Sequence of chain 2.A:
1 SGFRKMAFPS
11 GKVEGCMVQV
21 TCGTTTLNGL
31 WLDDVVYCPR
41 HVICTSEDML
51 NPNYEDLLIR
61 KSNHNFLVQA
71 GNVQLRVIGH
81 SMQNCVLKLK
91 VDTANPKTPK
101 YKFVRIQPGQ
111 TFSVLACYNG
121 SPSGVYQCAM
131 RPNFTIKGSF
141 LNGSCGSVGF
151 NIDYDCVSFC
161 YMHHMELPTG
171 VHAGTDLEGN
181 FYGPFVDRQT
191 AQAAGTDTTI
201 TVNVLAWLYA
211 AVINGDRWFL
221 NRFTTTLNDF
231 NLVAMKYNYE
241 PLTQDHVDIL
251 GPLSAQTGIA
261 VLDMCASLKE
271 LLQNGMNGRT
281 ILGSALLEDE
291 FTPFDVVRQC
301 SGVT

Binding-site contacts:
Ligand atom C2 contacts residue MET49 of chain 2.A at 3.7 Å (hydrophobic).
Ligand atom C9 contacts residue PHE140 of chain 2.A at 3.0 Å (hydrophobic).
Ligand atom CL contacts residue ASP187 of chain 2.A at 3.1 Å.
Ligand atom C13 contacts residue HIS41 of chain 2.A at 3.7 Å.
Ligand atom N2 contacts residue HIS163 of chain 2.A at 2.8 Å (h-bond).
Ligand atom C1 contacts residue MET165 of chain 2.A at 3.7 Å (hydrophobic).
Ligand atom C contacts residue MET49 of chain 2.A at 3.5 Å (hydrophobic).
Ligand atom C10 contacts residue LEU141 of chain 2.A at 3.6 Å (hydrophobic).
Ligand atom C2 contacts residue GLN189 of chain 2.A at 3.5 Å.
Ligand atom C1 contacts residue ARG188 of chain 2.A at 3.7 Å.
Ligand atom C3 contacts residue GLN189 of chain 2.A at 3.4 Å.
Ligand atom C9 contacts residue LEU141 of chain 2.A at 3.5 Å (hydrophobic).
Ligand atom CL contacts residue HIS164 of chain 2.A at 3.7 Å.
Ligand atom C9 contacts residue ASN142 of chain 2.A at 4.0 Å.
Ligand atom N2 contacts residue SER144 of chain 2.A at 3.8 Å.
Ligand atom N1 contacts residue MET165 of chain 2.A at 3.8 Å.
Ligand atom C contacts residue MET165 of chain 2.A at 3.9 Å (hydrophobic).
Ligand atom CL contacts residue HIS41 of chain 2.A at 3.2 Å.
Ligand atom C9 contacts residue GLU166 of chain 2.A at 3.4 Å.
Ligand atom C11 contacts residue ASN142 of chain 2.A at 3.6 Å.
Ligand atom N1 contacts residue CYS145 of chain 2.A at 3.4 Å (h-bond).
Ligand atom N1 contacts residue HIS163 of chain 2.A at 3.0 Å (h-bond).
Ligand atom C10 contacts residue PHE140 of chain 2.A at 3.6 Å (hydrophobic).
Ligand atom CL contacts residue MET165 of chain 2.A at 4.0 Å.
Ligand atom N1 contacts residue GLU166 of chain 2.A at 3.7 Å.
Ligand atom C1 contacts residue MET49 of chain 2.A at 3.3 Å (hydrophobic).
Ligand atom O contacts residue MET165 of chain 2.A at 3.6 Å.
Ligand atom C12 contacts residue ASN142 of chain 2.A at 3.9 Å.
Ligand atom C7 contacts residue CYS145 of chain 2.A at 3.6 Å (hydrophobic).
Ligand atom N2 contacts residue GLU166 of chain 2.A at 3.8 Å.
Ligand atom C contacts residue HIS164 of chain 2.A at 3.9 Å.
Ligand atom C10 contacts residue ASN142 of chain 2.A at 3.6 Å.
Ligand atom C10 contacts residue GLU166 of chain 2.A at 3.4 Å.
Ligand atom N contacts residue CYS145 of chain 2.A at 3.5 Å (h-bond).
Ligand atom C8 contacts residue LEU141 of chain 2.A at 3.8 Å (hydrophobic).
Ligand atom C8 contacts residue GLU166 of chain 2.A at 3.6 Å.
Ligand atom C13 contacts residue HIS164 of chain 2.A at 3.4 Å.
Ligand atom C2 contacts residue ARG188 of chain 2.A at 3.9 Å.
Ligand atom O contacts residue GLU166 of chain 2.A at 3.1 Å (salt-bridge).
Ligand atom N2 contacts residue PHE140 of chain 2.A at 3.9 Å.

Sequence of chain 1.A:
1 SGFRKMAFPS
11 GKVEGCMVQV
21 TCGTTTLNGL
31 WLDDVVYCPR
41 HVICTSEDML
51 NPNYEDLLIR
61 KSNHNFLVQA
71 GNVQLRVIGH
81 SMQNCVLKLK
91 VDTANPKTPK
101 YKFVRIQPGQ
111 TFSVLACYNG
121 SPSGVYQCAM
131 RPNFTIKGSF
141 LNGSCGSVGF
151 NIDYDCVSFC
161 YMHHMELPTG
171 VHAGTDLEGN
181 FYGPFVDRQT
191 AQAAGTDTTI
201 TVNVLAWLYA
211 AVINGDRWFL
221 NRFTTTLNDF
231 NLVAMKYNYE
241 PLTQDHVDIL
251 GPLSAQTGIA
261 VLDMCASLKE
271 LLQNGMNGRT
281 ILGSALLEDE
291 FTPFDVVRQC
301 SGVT

This protein binds this small molecule.
Small molecule (SMILES): O=C(Cc1cccc(Cl)c1)Nc1nnc2ccccn12